The protein below binds the small molecule below.
Small molecule (SMILES): Cc1sc2c(c1C)C(c1ccc(Cl)cc1)=N[C@@H](CC(=O)OC(C)(C)C)c1[nH]nc(C)[n+]1-2

Binding-site contacts:
Ligand atom NAO contacts residue CYS84 of chain 1.A at 4.0 Å.
Ligand atom SAR contacts residue VAL35 of chain 1.A at 4.1 Å.
Ligand atom CAX contacts residue LEU40 of chain 1.A at 3.9 Å (hydrophobic).
Ligand atom CAA contacts residue VAL35 of chain 1.A at 3.7 Å (hydrophobic).
Ligand atom CAS contacts residue LEU42 of chain 1.A at 3.9 Å (hydrophobic).
Ligand atom CAE contacts residue LEU40 of chain 1.A at 3.9 Å (hydrophobic).
Ligand atom CAZ contacts residue VAL94 of chain 1.A at 4.0 Å (hydrophobic).
Ligand atom CAI contacts residue MET97 of chain 1.A at 3.7 Å (hydrophobic).
Ligand atom CAS contacts residue HIS92 of chain 1.A at 3.9 Å.
Ligand atom CAK contacts residue PRO30 of chain 1.A at 3.7 Å (hydrophobic).
Ligand atom SAR contacts residue LEU40 of chain 1.A at 4.0 Å.
Ligand atom CAL contacts residue VAL94 of chain 1.A at 3.9 Å (hydrophobic).
Ligand atom CAT contacts residue VAL94 of chain 1.A at 3.8 Å (hydrophobic).
Ligand atom NAP contacts residue ASN88 of chain 1.A at 3.0 Å (h-bond).
Ligand atom CLAH contacts residue MET97 of chain 1.A at 3.9 Å.
Ligand atom CAY contacts residue LEU40 of chain 1.A at 4.1 Å (hydrophobic).
Ligand atom OAG contacts residue ASN88 of chain 1.A at 3.9 Å.
Ligand atom CAC contacts residue TRP29 of chain 1.A at 3.8 Å (hydrophobic).
Ligand atom CAK contacts residue VAL94 of chain 1.A at 3.6 Å (hydrophobic).
Ligand atom CAV contacts residue VAL94 of chain 1.A at 3.9 Å (hydrophobic).
Ligand atom CAI contacts residue PRO30 of chain 1.A at 3.9 Å (hydrophobic).
Ligand atom CAW contacts residue VAL94 of chain 1.A at 3.7 Å (hydrophobic).
Ligand atom CAA contacts residue PRO30 of chain 1.A at 3.7 Å (hydrophobic).
Ligand atom NAO contacts residue ASN88 of chain 1.A at 3.5 Å (h-bond).
Ligand atom OAG contacts residue HIS92 of chain 1.A at 3.2 Å (h-bond).
Ligand atom CAI contacts residue TRP29 of chain 1.A at 3.7 Å (hydrophobic).
Ligand atom NAN contacts residue VAL94 of chain 1.A at 3.8 Å.
Ligand atom CAM contacts residue LEU42 of chain 1.A at 3.8 Å (hydrophobic).
Ligand atom NAP contacts residue VAL94 of chain 1.A at 3.9 Å.
Ligand atom CAE contacts residue LEU42 of chain 1.A at 3.7 Å (hydrophobic).
Ligand atom NAN contacts residue HIS92 of chain 1.A at 4.0 Å.
Ligand atom OAQ contacts residue LEU42 of chain 1.A at 4.0 Å.
Ligand atom CAA contacts residue PHE31 of chain 1.A at 3.7 Å (hydrophobic).
Ligand atom CLAH contacts residue ASP93 of chain 1.A at 3.9 Å.
Ligand atom NBD contacts residue VAL94 of chain 1.A at 3.8 Å.
Ligand atom SAR contacts residue PRO30 of chain 1.A at 3.4 Å (h-bond).
Ligand atom CAM contacts residue ASN88 of chain 1.A at 3.4 Å.
Ligand atom CAK contacts residue TRP29 of chain 1.A at 3.9 Å (hydrophobic).
Ligand atom CAV contacts residue VAL35 of chain 1.A at 3.9 Å (hydrophobic).
Ligand atom CAL contacts residue HIS92 of chain 1.A at 3.7 Å.

Sequence of chain 1.A:
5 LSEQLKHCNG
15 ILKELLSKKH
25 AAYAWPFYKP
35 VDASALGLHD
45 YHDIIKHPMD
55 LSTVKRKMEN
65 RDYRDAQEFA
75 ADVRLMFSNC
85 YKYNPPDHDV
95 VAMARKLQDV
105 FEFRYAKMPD